A small-molecule ligand and the protein it binds are described below.
Small molecule (SMILES): C[C@@H](OC(C)(C)C)[C@H](NC(=O)OCc1cccc(Cl)c1)C(=O)N[C@@H](CC1CCCCC1)C(=O)N[C@H](CO)C[C@@H]1CCNC1=O

Sequence of chain 1.A:
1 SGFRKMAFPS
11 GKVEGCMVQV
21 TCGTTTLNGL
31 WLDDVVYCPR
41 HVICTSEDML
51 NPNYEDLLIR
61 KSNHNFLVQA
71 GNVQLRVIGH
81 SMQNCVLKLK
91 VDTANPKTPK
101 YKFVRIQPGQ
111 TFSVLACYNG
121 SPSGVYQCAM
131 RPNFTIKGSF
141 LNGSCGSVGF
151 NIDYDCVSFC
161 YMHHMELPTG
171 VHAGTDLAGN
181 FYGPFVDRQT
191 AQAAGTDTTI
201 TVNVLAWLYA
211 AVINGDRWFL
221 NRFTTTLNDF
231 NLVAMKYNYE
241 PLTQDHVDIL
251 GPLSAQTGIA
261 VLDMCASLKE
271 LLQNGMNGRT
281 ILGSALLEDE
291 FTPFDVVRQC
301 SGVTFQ

Binding-site contacts:
Ligand atom C24 contacts residue GLU166 of chain 2.A at 3.5 Å.
Ligand atom O26 contacts residue PHE140 of chain 2.A at 3.5 Å.
Ligand atom C9 contacts residue GLU166 of chain 2.A at 3.5 Å.
Ligand atom O33 contacts residue MET165 of chain 2.A at 3.2 Å.
Ligand atom C30 contacts residue GLU166 of chain 2.A at 3.5 Å.
Ligand atom N16 contacts residue HIS164 of chain 2.A at 3.1 Å (h-bond).
Ligand atom C29 contacts residue GLU166 of chain 2.A at 3.7 Å.
Ligand atom O26 contacts residue GLU166 of chain 2.A at 3.5 Å.
Ligand atom C6 contacts residue THR190 of chain 2.A at 3.0 Å.
Ligand atom N23 contacts residue GLU166 of chain 2.A at 3.4 Å (salt-bridge).
Ligand atom C8 contacts residue CYS145 of chain 2.A at 1.8 Å (hydrophobic).
Ligand atom N10 contacts residue GLU166 of chain 2.A at 2.7 Å (salt-bridge).
Ligand atom O9 contacts residue SER144 of chain 2.A at 3.4 Å (h-bond).
Ligand atom N23 contacts residue PHE140 of chain 2.A at 3.4 Å (h-bond).
Ligand atom C27 contacts residue GLU166 of chain 2.A at 3.5 Å.
Ligand atom C6 contacts residue GLN189 of chain 2.A at 3.1 Å.
Ligand atom C5 contacts residue THR190 of chain 2.A at 3.4 Å.
Ligand atom C23 contacts residue TYR54 of chain 2.A at 3.6 Å (hydrophobic).
Ligand atom O9 contacts residue GLY143 of chain 2.A at 3.1 Å (h-bond).
Ligand atom C17 contacts residue CYS145 of chain 2.A at 2.7 Å (hydrophobic).
Ligand atom C11 contacts residue GLU166 of chain 2.A at 3.6 Å.
Ligand atom O9 contacts residue CYS145 of chain 2.A at 2.9 Å (h-bond).
Ligand atom O8 contacts residue MET165 of chain 2.A at 3.4 Å.
Ligand atom O33 contacts residue GLU166 of chain 2.A at 2.8 Å (salt-bridge).
Ligand atom C13 contacts residue HIS41 of chain 2.A at 3.6 Å.
Ligand atom C5 contacts residue GLN189 of chain 2.A at 2.9 Å.
Ligand atom C7 contacts residue MET165 of chain 2.A at 3.6 Å (hydrophobic).
Ligand atom N16 contacts residue CYS145 of chain 2.A at 2.9 Å (h-bond).
Ligand atom O8 contacts residue GLU166 of chain 2.A at 3.5 Å (salt-bridge).
Ligand atom O26 contacts residue HIS172 of chain 2.A at 3.6 Å.
Ligand atom C18 contacts residue ASP187 of chain 2.A at 3.5 Å.
Ligand atom O26 contacts residue HIS163 of chain 2.A at 2.6 Å (h-bond).
Ligand atom C26 contacts residue MET49 of chain 2.A at 3.6 Å (hydrophobic).
Ligand atom C9 contacts residue MET165 of chain 2.A at 3.5 Å (hydrophobic).
Ligand atom C7 contacts residue THR190 of chain 2.A at 3.4 Å.
Ligand atom C1 contacts residue THR190 of chain 2.A at 3.1 Å.
Ligand atom O29 contacts residue MET165 of chain 2.A at 3.6 Å.
Ligand atom C24 contacts residue HIS163 of chain 2.A at 3.7 Å.
Ligand atom C19 contacts residue CYS145 of chain 2.A at 3.1 Å (hydrophobic).
Ligand atom C23 contacts residue ASP187 of chain 2.A at 3.2 Å.

Sequence of chain 2.A:
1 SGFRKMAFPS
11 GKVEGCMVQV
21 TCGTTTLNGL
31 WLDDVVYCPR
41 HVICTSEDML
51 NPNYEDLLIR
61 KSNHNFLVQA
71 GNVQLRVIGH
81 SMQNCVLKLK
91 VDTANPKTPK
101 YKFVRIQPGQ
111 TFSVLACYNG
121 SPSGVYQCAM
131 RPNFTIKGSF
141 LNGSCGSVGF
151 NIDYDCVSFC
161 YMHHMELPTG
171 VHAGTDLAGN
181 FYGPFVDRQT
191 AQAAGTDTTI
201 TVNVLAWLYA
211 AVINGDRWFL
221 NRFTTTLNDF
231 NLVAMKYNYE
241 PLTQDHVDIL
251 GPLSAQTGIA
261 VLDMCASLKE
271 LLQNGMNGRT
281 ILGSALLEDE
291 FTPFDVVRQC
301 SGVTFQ